Sequence of chain 1.B:
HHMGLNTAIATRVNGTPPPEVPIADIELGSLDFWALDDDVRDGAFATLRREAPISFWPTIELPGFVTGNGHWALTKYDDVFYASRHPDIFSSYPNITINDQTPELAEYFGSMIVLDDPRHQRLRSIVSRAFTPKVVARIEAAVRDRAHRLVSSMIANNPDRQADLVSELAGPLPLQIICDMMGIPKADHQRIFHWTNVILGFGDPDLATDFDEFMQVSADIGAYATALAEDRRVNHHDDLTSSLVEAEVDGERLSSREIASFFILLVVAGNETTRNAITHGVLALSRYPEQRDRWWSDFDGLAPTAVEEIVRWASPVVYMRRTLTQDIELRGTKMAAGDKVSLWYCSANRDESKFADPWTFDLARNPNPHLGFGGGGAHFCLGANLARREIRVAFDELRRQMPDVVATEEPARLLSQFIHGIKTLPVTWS

This small molecule binds to this protein.
Small molecule (SMILES): CC(C)CCC[C@@H](C)[C@H]1CC[C@H]2[C@@H]3CCC4=CC(=O)CC[C@]4(C)[C@H]3CC[C@]12C

Binding-site contacts:
Ligand atom C18 contacts residue PHE423 of chain 1.B at 3.6 Å (hydrophobic).
Ligand atom C18 contacts residue THR102 of chain 1.B at 3.9 Å.
Ligand atom C5 contacts residue ASN104 of chain 1.B at 3.6 Å.
Ligand atom C3 contacts residue ASN104 of chain 1.B at 3.9 Å.
Ligand atom C4 contacts residue ASN104 of chain 1.B at 3.2 Å.
Ligand atom C6 contacts residue THR102 of chain 1.B at 3.6 Å.
Ligand atom O1 contacts residue PHE70 of chain 1.B at 3.2 Å.
Ligand atom C3 contacts residue PHE70 of chain 1.B at 3.5 Å (hydrophobic).
Ligand atom C7 contacts residue THR102 of chain 1.B at 4.0 Å.
Ligand atom C11 contacts residue LEU205 of chain 1.B at 3.9 Å (hydrophobic).
Ligand atom C26 contacts residue HEM1 of chain 1.N at 3.4 Å.
Ligand atom C21 contacts residue LEU270 of chain 1.B at 3.9 Å (hydrophobic).
Ligand atom C2 contacts residue PHE70 of chain 1.B at 3.7 Å (hydrophobic).
Ligand atom C26 contacts residue MET325 of chain 1.B at 3.9 Å (hydrophobic).
Ligand atom C18 contacts residue LEU205 of chain 1.B at 3.9 Å (hydrophobic).
Ligand atom C24 contacts residue MET325 of chain 1.B at 4.0 Å (hydrophobic).
Ligand atom C15 contacts residue GLN106 of chain 1.B at 4.0 Å.
Ligand atom C3 contacts residue LEU110 of chain 1.B at 3.9 Å (hydrophobic).
Ligand atom C17 contacts residue PHE114 of chain 1.B at 3.8 Å (hydrophobic).
Ligand atom C12 contacts residue ILE204 of chain 1.B at 3.6 Å (hydrophobic).
Ligand atom C21 contacts residue VAL273 of chain 1.B at 3.9 Å (hydrophobic).
Ligand atom C6 contacts residue ASN104 of chain 1.B at 3.7 Å.
Ligand atom C8 contacts residue THR102 of chain 1.B at 4.0 Å.
Ligand atom C27 contacts residue ILE424 of chain 1.B at 3.9 Å (hydrophobic).
Ligand atom C12 contacts residue LEU205 of chain 1.B at 3.9 Å (hydrophobic).
Ligand atom C1 contacts residue PHE219 of chain 1.B at 3.2 Å (hydrophobic).
Ligand atom C27 contacts residue VAL322 of chain 1.B at 3.9 Å (hydrophobic).
Ligand atom O1 contacts residue LEU110 of chain 1.B at 3.6 Å.
Ligand atom C25 contacts residue ALA274 of chain 1.B at 3.9 Å (hydrophobic).
Ligand atom C7 contacts residue ASN100 of chain 1.B at 3.6 Å.
Ligand atom O1 contacts residue PHE216 of chain 1.B at 3.4 Å.
Ligand atom C2 contacts residue PHE219 of chain 1.B at 3.6 Å (hydrophobic).
Ligand atom C7 contacts residue GLN106 of chain 1.B at 3.7 Å.
Ligand atom C12 contacts residue PHE114 of chain 1.B at 4.0 Å (hydrophobic).
Ligand atom C15 contacts residue ASN100 of chain 1.B at 3.5 Å.
Ligand atom C24 contacts residue ILE118 of chain 1.B at 3.8 Å (hydrophobic).
Ligand atom C19 contacts residue THR102 of chain 1.B at 4.0 Å.
Ligand atom C4 contacts residue LEU110 of chain 1.B at 3.6 Å (hydrophobic).
Ligand atom C6 contacts residue ASN100 of chain 1.B at 3.6 Å.
Ligand atom C11 contacts residue ILE204 of chain 1.B at 3.7 Å (hydrophobic).